Sequence of chain 1.B:
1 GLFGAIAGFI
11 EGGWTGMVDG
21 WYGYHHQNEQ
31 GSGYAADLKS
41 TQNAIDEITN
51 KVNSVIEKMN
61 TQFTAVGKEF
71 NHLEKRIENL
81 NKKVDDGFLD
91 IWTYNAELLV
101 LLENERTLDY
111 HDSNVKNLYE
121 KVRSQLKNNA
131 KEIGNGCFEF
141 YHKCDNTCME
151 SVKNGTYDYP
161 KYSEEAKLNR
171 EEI

A small-molecule ligand and the protein it binds are described below.
Small molecule (SMILES): CC(=O)N[C@@H]1[C@@H](O)[C@H](O)[C@@H](CO)O[C@H]1O

Sequence of chain 1.A:
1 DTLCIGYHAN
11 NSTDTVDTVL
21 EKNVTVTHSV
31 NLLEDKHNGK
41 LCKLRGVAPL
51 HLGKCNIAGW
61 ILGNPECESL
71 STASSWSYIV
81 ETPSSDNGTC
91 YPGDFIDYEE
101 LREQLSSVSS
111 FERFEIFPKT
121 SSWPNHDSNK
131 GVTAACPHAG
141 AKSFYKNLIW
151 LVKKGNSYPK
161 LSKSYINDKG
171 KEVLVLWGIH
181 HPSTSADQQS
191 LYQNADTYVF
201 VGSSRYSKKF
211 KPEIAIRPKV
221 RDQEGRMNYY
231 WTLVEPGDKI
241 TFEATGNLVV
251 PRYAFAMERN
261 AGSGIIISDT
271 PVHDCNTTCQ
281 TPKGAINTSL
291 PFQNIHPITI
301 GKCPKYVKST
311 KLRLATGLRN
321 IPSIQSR

Binding-site contacts:
Ligand atom C1 contacts residue GOL1 of chain 1.N at 4.4 Å.
Ligand atom C8 contacts residue VAL18 of chain 1.B at 3.5 Å (hydrophobic).
Ligand atom O5 contacts residue ASN11 of chain 1.A at 2.3 Å (h-bond).
Ligand atom O6 contacts residue ASN11 of chain 1.A at 3.1 Å (h-bond).
Ligand atom O7 contacts residue GOL1 of chain 1.N at 2.9 Å.
Ligand atom C1 contacts residue ASN11 of chain 1.A at 2.7 Å.
Ligand atom C6 contacts residue ASN11 of chain 1.A at 3.8 Å.
Ligand atom C7 contacts residue GOL1 of chain 1.N at 3.9 Å.
Ligand atom C2 contacts residue GOL1 of chain 1.N at 4.4 Å.
Ligand atom C5 contacts residue ASN11 of chain 1.A at 3.5 Å.
Ligand atom C2 contacts residue ASN11 of chain 1.A at 4.2 Å.